Binding-site contacts:
Ligand atom O7 contacts residue ASN676 of chain 1.B at 3.0 Å (h-bond).
Ligand atom C2 contacts residue ASN676 of chain 1.B at 2.5 Å.
Ligand atom O7 contacts residue HIS674 of chain 1.B at 4.1 Å.
Ligand atom C1 contacts residue ASN676 of chain 1.B at 1.5 Å.
Ligand atom C3 contacts residue ASN676 of chain 1.B at 3.9 Å.
Ligand atom C7 contacts residue HIS674 of chain 1.B at 4.1 Å.
Ligand atom N2 contacts residue ASN676 of chain 1.B at 2.9 Å (h-bond).
Ligand atom C4 contacts residue ASN676 of chain 1.B at 4.3 Å.
Ligand atom C5 contacts residue ASN676 of chain 1.B at 3.7 Å.
Ligand atom C7 contacts residue ASN676 of chain 1.B at 3.2 Å.
Ligand atom C8 contacts residue VAL675 of chain 1.B at 4.0 Å (hydrophobic).
Ligand atom C8 contacts residue ASN676 of chain 1.B at 3.9 Å.
Ligand atom O5 contacts residue ASN676 of chain 1.B at 2.4 Å (h-bond).
Ligand atom C8 contacts residue HIS674 of chain 1.B at 3.1 Å.

The protein below binds the small molecule below.
Small molecule (SMILES): CC(=O)N[C@@H]1[C@@H](O)[C@H](O)[C@@H](CO)O[C@H]1O

Sequence of chain 1.B:
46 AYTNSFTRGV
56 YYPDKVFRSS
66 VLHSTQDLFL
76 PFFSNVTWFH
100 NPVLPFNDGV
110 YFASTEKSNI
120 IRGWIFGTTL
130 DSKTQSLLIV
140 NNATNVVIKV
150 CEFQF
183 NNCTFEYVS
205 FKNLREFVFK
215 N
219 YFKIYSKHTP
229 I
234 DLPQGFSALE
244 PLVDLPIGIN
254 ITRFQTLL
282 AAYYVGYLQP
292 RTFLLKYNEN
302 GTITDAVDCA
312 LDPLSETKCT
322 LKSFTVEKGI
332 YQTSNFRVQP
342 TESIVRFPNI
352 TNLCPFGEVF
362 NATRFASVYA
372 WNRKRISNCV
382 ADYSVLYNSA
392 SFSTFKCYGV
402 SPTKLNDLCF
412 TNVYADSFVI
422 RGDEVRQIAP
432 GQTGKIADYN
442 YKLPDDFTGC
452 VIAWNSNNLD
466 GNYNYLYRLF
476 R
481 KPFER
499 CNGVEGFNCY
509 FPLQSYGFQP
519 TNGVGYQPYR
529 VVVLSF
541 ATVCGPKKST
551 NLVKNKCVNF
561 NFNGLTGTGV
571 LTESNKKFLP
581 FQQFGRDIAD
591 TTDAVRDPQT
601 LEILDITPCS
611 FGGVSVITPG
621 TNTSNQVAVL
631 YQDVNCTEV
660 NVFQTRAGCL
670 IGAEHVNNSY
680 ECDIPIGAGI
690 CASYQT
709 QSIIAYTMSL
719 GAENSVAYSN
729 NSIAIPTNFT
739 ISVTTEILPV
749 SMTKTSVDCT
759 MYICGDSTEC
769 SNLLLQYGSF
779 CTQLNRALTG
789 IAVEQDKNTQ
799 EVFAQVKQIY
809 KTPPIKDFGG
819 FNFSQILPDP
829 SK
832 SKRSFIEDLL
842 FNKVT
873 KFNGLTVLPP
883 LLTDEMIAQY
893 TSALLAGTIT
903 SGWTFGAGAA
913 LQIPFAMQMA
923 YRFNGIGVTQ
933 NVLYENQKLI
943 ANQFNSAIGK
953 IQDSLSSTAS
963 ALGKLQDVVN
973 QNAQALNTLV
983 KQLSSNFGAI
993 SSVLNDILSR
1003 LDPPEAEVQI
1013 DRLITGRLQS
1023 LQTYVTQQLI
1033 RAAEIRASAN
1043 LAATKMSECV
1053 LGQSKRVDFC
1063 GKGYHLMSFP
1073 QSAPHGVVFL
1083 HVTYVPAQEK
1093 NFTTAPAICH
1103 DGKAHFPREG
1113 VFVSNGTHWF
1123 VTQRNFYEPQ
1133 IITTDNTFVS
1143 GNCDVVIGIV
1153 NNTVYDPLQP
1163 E